A small-molecule ligand and the protein it binds are described below.
Small molecule (SMILES): O=S(=O)(O)c1cccc2cccc(Nc3ccccc3)c12

Sequence of chain 1.J:
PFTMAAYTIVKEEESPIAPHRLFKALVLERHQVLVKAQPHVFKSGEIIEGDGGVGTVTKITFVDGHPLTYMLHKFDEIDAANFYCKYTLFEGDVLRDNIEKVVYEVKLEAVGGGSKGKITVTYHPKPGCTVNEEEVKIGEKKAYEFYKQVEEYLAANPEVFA

Binding-site contacts:
Ligand atom C7 contacts residue PHE43 of chain 1.J at 3.6 Å (hydrophobic).
Ligand atom C6 contacts residue GLN39 of chain 1.J at 3.4 Å.
Ligand atom C14 contacts residue VAL95 of chain 1.J at 3.4 Å (hydrophobic).
Ligand atom C8 contacts residue ARG31 of chain 1.J at 3.9 Å.
Ligand atom C1 contacts residue MET72 of chain 1.J at 4.1 Å (hydrophobic).
Ligand atom C4 contacts residue LYS143 of chain 1.J at 3.9 Å.
Ligand atom C14 contacts residue GLY140 of chain 1.J at 4.1 Å.
Ligand atom C3 contacts residue PHE63 of chain 1.J at 3.8 Å (hydrophobic).
Ligand atom C16 contacts residue VAL95 of chain 1.J at 3.3 Å (hydrophobic).
Ligand atom C11 contacts residue VAL95 of chain 1.J at 3.9 Å (hydrophobic).
Ligand atom C6 contacts residue PHE43 of chain 1.J at 3.3 Å (hydrophobic).
Ligand atom C5 contacts residue LYS143 of chain 1.J at 3.9 Å.
Ligand atom C7 contacts residue GLN39 of chain 1.J at 3.6 Å.
Ligand atom C13 contacts residue VAL95 of chain 1.J at 3.7 Å (hydrophobic).
Ligand atom O1 contacts residue ARG31 of chain 1.J at 3.8 Å.
Ligand atom C12 contacts residue TYR105 of chain 1.J at 4.1 Å (hydrophobic).
Ligand atom N contacts residue MET72 of chain 1.J at 3.3 Å.
Ligand atom C4 contacts residue PHE63 of chain 1.J at 4.1 Å (hydrophobic).
Ligand atom C8 contacts residue LEU35 of chain 1.J at 3.4 Å (hydrophobic).
Ligand atom C12 contacts residue MET72 of chain 1.J at 3.3 Å (hydrophobic).
Ligand atom C8 contacts residue PHE43 of chain 1.J at 4.1 Å (hydrophobic).
Ligand atom C4 contacts residue PHE43 of chain 1.J at 3.8 Å (hydrophobic).
Ligand atom O3 contacts residue MET72 of chain 1.J at 3.5 Å.
Ligand atom C5 contacts residue PHE43 of chain 1.J at 3.4 Å (hydrophobic).
Ligand atom C13 contacts residue LEU90 of chain 1.J at 3.9 Å (hydrophobic).
Ligand atom C13 contacts residue TYR105 of chain 1.J at 3.9 Å (hydrophobic).
Ligand atom C15 contacts residue GLY140 of chain 1.J at 3.5 Å.
Ligand atom C6 contacts residue LYS143 of chain 1.J at 4.1 Å.
Ligand atom C7 contacts residue LEU35 of chain 1.J at 3.6 Å (hydrophobic).
Ligand atom C6 contacts residue GLU146 of chain 1.J at 4.0 Å.
Ligand atom O1 contacts residue ALA144 of chain 1.J at 3.4 Å.
Ligand atom C2 contacts residue PHE63 of chain 1.J at 4.0 Å (hydrophobic).
Ligand atom C11 contacts residue MET72 of chain 1.J at 3.5 Å (hydrophobic).
Ligand atom C15 contacts residue VAL95 of chain 1.J at 3.0 Å (hydrophobic).
Ligand atom C10 contacts residue PHE43 of chain 1.J at 3.8 Å (hydrophobic).
Ligand atom S contacts residue ARG31 of chain 1.J at 3.6 Å (salt-bridge).
Ligand atom C12 contacts residue VAL95 of chain 1.J at 3.9 Å (hydrophobic).
Ligand atom C10 contacts residue LYS143 of chain 1.J at 4.0 Å.
Ligand atom O2 contacts residue ARG31 of chain 1.J at 2.5 Å (salt-bridge).
Ligand atom C16 contacts residue GLY140 of chain 1.J at 3.7 Å.